The small molecule below binds the protein below.
Small molecule (SMILES): C[C@H](N)C(=O)N[C@@H](CC1=CN=C2C=CC=CC12)C(=O)N1CCC[C@H]1C(=O)N[C@@H](C)C(=O)N[C@@H](CC1=CN=C2C=CC=CC12)C(=O)N1CCC[C@H]1C(=O)N[C@@H](C)C(=O)N[C@@H](CC1=CN=C2C=CC=CC12)C(=O)N1CCC[C@H]1C(=O)N[C@@H](C)C(=O)N[C@@H](CC1=CN=C2CC=CC=C12)C(=O)N1CCC[C@H]1C=O

Sequence of chain 1.B:
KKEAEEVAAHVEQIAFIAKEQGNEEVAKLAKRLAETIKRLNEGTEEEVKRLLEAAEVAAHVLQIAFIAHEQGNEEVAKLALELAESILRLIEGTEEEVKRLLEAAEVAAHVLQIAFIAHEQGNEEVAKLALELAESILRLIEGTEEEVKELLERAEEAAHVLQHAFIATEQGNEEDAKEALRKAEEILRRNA

Binding-site contacts:
Ligand atom CB contacts residue HIS60 of chain 1.B at 3.6 Å.
Ligand atom CE3 contacts residue GLN63 of chain 1.B at 3.1 Å.
Ligand atom CD1 contacts residue HIS160 of chain 1.B at 3.5 Å.
Ligand atom CE2 contacts residue HIS60 of chain 1.B at 3.4 Å.
Ligand atom CZ2 contacts residue HIS60 of chain 1.B at 3.3 Å.
Ligand atom CD2 contacts residue HIS110 of chain 1.B at 3.5 Å.
Ligand atom CH2 contacts residue HIS60 of chain 1.B at 3.3 Å.
Ligand atom CD contacts residue GLN163 of chain 1.B at 3.5 Å.
Ligand atom CE3 contacts residue HIS160 of chain 1.B at 3.5 Å.
Ligand atom O contacts residue GLN63 of chain 1.B at 3.3 Å (h-bond).
Ligand atom CD2 contacts residue HIS160 of chain 1.B at 3.3 Å.
Ligand atom CA contacts residue GLN63 of chain 1.B at 3.7 Å.
Ligand atom CG contacts residue GLN113 of chain 1.B at 3.5 Å.
Ligand atom CG contacts residue HIS60 of chain 1.B at 3.3 Å.
Ligand atom O contacts residue GLN163 of chain 1.B at 2.7 Å (h-bond).
Ligand atom CE3 contacts residue HIS110 of chain 1.B at 3.5 Å.
Ligand atom CD contacts residue GLN63 of chain 1.B at 3.3 Å.
Ligand atom O contacts residue GLN113 of chain 1.B at 2.8 Å (h-bond).
Ligand atom CB contacts residue HIS160 of chain 1.B at 3.5 Å.
Ligand atom CE3 contacts residue HIS10 of chain 1.B at 3.4 Å.
Ligand atom CB contacts residue ILE17 of chain 1.B at 3.7 Å (hydrophobic).
Ligand atom CG contacts residue HIS110 of chain 1.B at 3.4 Å.
Ligand atom CH2 contacts residue GLU56 of chain 1.B at 3.7 Å.
Ligand atom CZ2 contacts residue HIS110 of chain 1.B at 3.1 Å.
Ligand atom CD1 contacts residue HIS110 of chain 1.B at 3.4 Å.
Ligand atom CG contacts residue ILE114 of chain 1.B at 3.5 Å (hydrophobic).
Ligand atom CB contacts residue HIS110 of chain 1.B at 3.4 Å.
Ligand atom C contacts residue GLN13 of chain 1.B at 3.5 Å.
Ligand atom CD2 contacts residue GLN63 of chain 1.B at 3.7 Å.
Ligand atom CG contacts residue HIS160 of chain 1.B at 3.3 Å.
Ligand atom CD1 contacts residue HIS60 of chain 1.B at 3.3 Å.
Ligand atom NE1 contacts residue HIS60 of chain 1.B at 3.6 Å.
Ligand atom CZ2 contacts residue HIS160 of chain 1.B at 3.3 Å.
Ligand atom CD contacts residue GLN113 of chain 1.B at 3.4 Å.
Ligand atom CD2 contacts residue HIS60 of chain 1.B at 3.2 Å.
Ligand atom CD2 contacts residue HIS10 of chain 1.B at 3.6 Å.
Ligand atom CZ3 contacts residue HIS10 of chain 1.B at 3.6 Å.
Ligand atom CH2 contacts residue HIS110 of chain 1.B at 3.2 Å.
Ligand atom CZ3 contacts residue HIS160 of chain 1.B at 3.5 Å.
Ligand atom CE3 contacts residue HIS60 of chain 1.B at 3.5 Å.